Binding-site contacts:
Ligand atom N29 contacts residue GLU166 of chain 2.A at 3.0 Å (salt-bridge).
Ligand atom C17 contacts residue HIS41 of chain 2.A at 3.7 Å.
Ligand atom C33 contacts residue THR190 of chain 2.A at 3.5 Å.
Ligand atom C17 contacts residue TYR54 of chain 2.A at 3.9 Å (hydrophobic).
Ligand atom O34 contacts residue GLN189 of chain 2.A at 3.5 Å.
Ligand atom C19 contacts residue GLN189 of chain 2.A at 3.8 Å.
Ligand atom C31 contacts residue MET165 of chain 2.A at 3.6 Å (hydrophobic).
Ligand atom C03 contacts residue HIS41 of chain 2.A at 3.8 Å.
Ligand atom C32 contacts residue GLN192 of chain 2.A at 3.7 Å.
Ligand atom C18 contacts residue MET165 of chain 2.A at 3.8 Å (hydrophobic).
Ligand atom C13 contacts residue HIS164 of chain 2.A at 3.4 Å.
Ligand atom C17 contacts residue MET49 of chain 2.A at 3.4 Å (hydrophobic).
Ligand atom N37 contacts residue CYS145 of chain 2.A at 3.7 Å.
Ligand atom C25 contacts residue GLU166 of chain 2.A at 3.9 Å.
Ligand atom C05 contacts residue CYS145 of chain 2.A at 2.6 Å (hydrophobic).
Ligand atom C03 contacts residue CYS145 of chain 2.A at 1.9 Å (hydrophobic).
Ligand atom N11 contacts residue CYS145 of chain 2.A at 3.1 Å (h-bond).
Ligand atom O35 contacts residue MET165 of chain 2.A at 3.2 Å.
Ligand atom O01 contacts residue SER144 of chain 2.A at 3.2 Å (h-bond).
Ligand atom C02 contacts residue CYS145 of chain 2.A at 2.6 Å (hydrophobic).
Ligand atom O01 contacts residue ASN142 of chain 2.A at 3.8 Å.
Ligand atom C28 contacts residue GLU166 of chain 2.A at 3.5 Å.
Ligand atom C15 contacts residue MET49 of chain 2.A at 3.3 Å (hydrophobic).
Ligand atom C12 contacts residue HIS164 of chain 2.A at 3.6 Å.
Ligand atom C06 contacts residue CYS145 of chain 2.A at 3.1 Å (hydrophobic).
Ligand atom C02 contacts residue GLY143 of chain 2.A at 3.7 Å.
Ligand atom O04 contacts residue HIS164 of chain 2.A at 3.9 Å.
Ligand atom O01 contacts residue GLY143 of chain 2.A at 2.8 Å (h-bond).
Ligand atom O04 contacts residue HIS41 of chain 2.A at 2.4 Å (h-bond).
Ligand atom N11 contacts residue HIS164 of chain 2.A at 3.0 Å (h-bond).
Ligand atom O35 contacts residue GLU166 of chain 2.A at 2.9 Å (salt-bridge).
Ligand atom C14 contacts residue HIS164 of chain 2.A at 3.9 Å.
Ligand atom C17 contacts residue ASP187 of chain 2.A at 3.7 Å.
Ligand atom O04 contacts residue CYS145 of chain 2.A at 2.5 Å (h-bond).
Ligand atom C32 contacts residue LEU167 of chain 2.A at 3.4 Å (hydrophobic).
Ligand atom O01 contacts residue CYS145 of chain 2.A at 2.9 Å (h-bond).
Ligand atom C14 contacts residue HIS41 of chain 2.A at 3.6 Å.
Ligand atom C31 contacts residue THR190 of chain 2.A at 3.5 Å.
Ligand atom N27 contacts residue GLU166 of chain 2.A at 3.0 Å (salt-bridge).
Ligand atom C32 contacts residue PRO168 of chain 2.A at 3.8 Å (hydrophobic).

Sequence of chain 2.A:
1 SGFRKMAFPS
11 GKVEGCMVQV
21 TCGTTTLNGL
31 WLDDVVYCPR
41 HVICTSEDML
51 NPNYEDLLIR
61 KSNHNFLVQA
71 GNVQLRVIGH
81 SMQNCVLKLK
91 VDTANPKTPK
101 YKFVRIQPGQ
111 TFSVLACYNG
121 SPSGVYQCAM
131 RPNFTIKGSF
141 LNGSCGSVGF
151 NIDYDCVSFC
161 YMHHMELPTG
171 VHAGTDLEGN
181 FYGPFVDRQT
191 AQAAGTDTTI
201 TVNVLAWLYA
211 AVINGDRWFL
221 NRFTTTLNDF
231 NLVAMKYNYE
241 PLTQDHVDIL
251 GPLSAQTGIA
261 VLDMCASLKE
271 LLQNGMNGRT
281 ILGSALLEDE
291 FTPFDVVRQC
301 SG

This protein binds this small molecule.
Small molecule (SMILES): CC(C)(C)NC(=O)N[C@H](C(=O)N1C[C@H]2[C@@H]([C@H]1C(=O)N[C@@H](CC1CCC1)[C@@H](O)C(N)=O)C2(C)C)C(C)(C)C